Binding-site contacts:
Ligand atom C6 contacts residue THR251 of chain 1.C at 4.0 Å.
Ligand atom O2 contacts residue GLU267 of chain 1.C at 4.1 Å.
Ligand atom O1 contacts residue HIS248 of chain 1.C at 3.5 Å (h-bond).
Ligand atom O2 contacts residue HIS154 of chain 1.C at 3.4 Å (h-bond).
Ligand atom C5 contacts residue HIS248 of chain 1.C at 3.9 Å.
Ligand atom C6 contacts residue TRP193 of chain 1.C at 3.9 Å (hydrophobic).
Ligand atom C2 contacts residue HIS216 of chain 1.C at 3.9 Å.
Ligand atom O2 contacts residue TRP193 of chain 1.C at 3.9 Å.
Ligand atom C3 contacts residue LEU293 of chain 1.C at 3.8 Å (hydrophobic).
Ligand atom O1 contacts residue TRP193 of chain 1.C at 3.3 Å (h-bond).
Ligand atom C1 contacts residue VAL250 of chain 1.C at 3.8 Å (hydrophobic).
Ligand atom C contacts residue PHE289 of chain 1.C at 2.9 Å (hydrophobic).
Ligand atom O3 contacts residue LEU156 of chain 1.C at 3.4 Å.
Ligand atom C1 contacts residue TYR257 of chain 1.C at 4.1 Å (hydrophobic).
Ligand atom C6 contacts residue VAL250 of chain 1.C at 3.6 Å (hydrophobic).
Ligand atom O3 contacts residue TYR257 of chain 1.C at 2.7 Å (h-bond).
Ligand atom C2 contacts residue TRP193 of chain 1.C at 3.8 Å (hydrophobic).
Ligand atom C1 contacts residue HIS248 of chain 1.C at 3.5 Å.
Ligand atom O3 contacts residue HIS216 of chain 1.C at 3.2 Å.
Ligand atom O2 contacts residue HIS216 of chain 1.C at 3.7 Å.
Ligand atom O2 contacts residue FE1 of chain 1.H at 2.1 Å.
Ligand atom C2 contacts residue HIS248 of chain 1.C at 3.7 Å.
Ligand atom O1 contacts residue THR251 of chain 1.C at 2.5 Å (h-bond).
Ligand atom C3 contacts residue PHE289 of chain 1.C at 3.8 Å (hydrophobic).
Ligand atom C4 contacts residue TRP193 of chain 1.C at 3.4 Å (hydrophobic).
Ligand atom O1 contacts residue VAL250 of chain 1.C at 3.0 Å (h-bond).
Ligand atom O3 contacts residue HIS248 of chain 1.C at 4.0 Å.
Ligand atom C2 contacts residue TYR257 of chain 1.C at 3.1 Å (hydrophobic).
Ligand atom C contacts residue LEU293 of chain 1.C at 3.0 Å (hydrophobic).
Ligand atom O2 contacts residue HIS201 of chain 1.C at 3.4 Å (h-bond).
Ligand atom C2 contacts residue FE1 of chain 1.H at 3.2 Å.
Ligand atom C1 contacts residue THR251 of chain 1.C at 3.8 Å.
Ligand atom C5 contacts residue LEU293 of chain 1.C at 3.8 Å (hydrophobic).
Ligand atom C2 contacts residue LEU156 of chain 1.C at 4.1 Å (hydrophobic).
Ligand atom O4 contacts residue PHE289 of chain 1.C at 4.0 Å.
Ligand atom O2 contacts residue HIS248 of chain 1.C at 4.2 Å.
Ligand atom C6 contacts residue HIS248 of chain 1.C at 3.7 Å.
Ligand atom O3 contacts residue FE1 of chain 1.H at 3.5 Å.
Ligand atom O2 contacts residue TYR257 of chain 1.C at 3.6 Å (h-bond).
Ligand atom C1 contacts residue TRP193 of chain 1.C at 3.5 Å (hydrophobic).

Sequence of chain 1.C:
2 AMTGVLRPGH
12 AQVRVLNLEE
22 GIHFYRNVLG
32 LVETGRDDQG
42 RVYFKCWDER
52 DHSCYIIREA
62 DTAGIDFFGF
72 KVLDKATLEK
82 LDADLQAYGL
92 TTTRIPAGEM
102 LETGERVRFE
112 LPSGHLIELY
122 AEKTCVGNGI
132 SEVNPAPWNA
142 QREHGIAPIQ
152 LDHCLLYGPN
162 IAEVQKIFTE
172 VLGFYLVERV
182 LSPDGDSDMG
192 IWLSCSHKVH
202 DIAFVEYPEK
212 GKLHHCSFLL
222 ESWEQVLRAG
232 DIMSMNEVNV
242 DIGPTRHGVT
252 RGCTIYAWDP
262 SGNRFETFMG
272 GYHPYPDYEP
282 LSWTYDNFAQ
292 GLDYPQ

A protein and the small-molecule ligand that binds it are described below.
Small molecule (SMILES): CC(=O)/C=C/C=C(/O)C(=O)O